This protein binds this small molecule.
Small molecule (SMILES): [H]/N=C(\N)SCc1ccc([N+](=O)[O-])cc1

Sequence of chain 1.B:
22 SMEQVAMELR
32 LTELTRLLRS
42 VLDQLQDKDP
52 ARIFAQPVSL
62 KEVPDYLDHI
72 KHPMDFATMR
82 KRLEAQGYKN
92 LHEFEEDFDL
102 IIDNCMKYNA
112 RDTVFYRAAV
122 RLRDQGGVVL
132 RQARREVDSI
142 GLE

Binding-site contacts:
Ligand atom C4 contacts residue LEU68 of chain 1.B at 4.5 Å (hydrophobic).
Ligand atom C3 contacts residue ASP69 of chain 1.B at 3.5 Å.
Ligand atom N1 contacts residue LYS72 of chain 1.B at 4.0 Å.
Ligand atom C4 contacts residue HIS70 of chain 1.B at 3.5 Å.
Ligand atom C3 contacts residue HIS70 of chain 1.B at 4.1 Å.
Ligand atom O2 contacts residue LYS72 of chain 1.B at 4.2 Å.
Ligand atom C4 contacts residue ASP69 of chain 1.B at 4.0 Å.
Ligand atom S1 contacts residue LEU68 of chain 1.B at 3.9 Å.
Ligand atom C3 contacts residue LEU68 of chain 1.B at 3.3 Å (hydrophobic).
Ligand atom C1 contacts residue LEU68 of chain 1.B at 3.3 Å (hydrophobic).
Ligand atom C6 contacts residue LYS72 of chain 1.B at 4.4 Å.
Ligand atom N2 contacts residue ILE71 of chain 1.B at 4.4 Å.
Ligand atom C8 contacts residue ILE71 of chain 1.B at 3.9 Å (hydrophobic).
Ligand atom N2 contacts residue LYS72 of chain 1.B at 3.3 Å (salt-bridge).
Ligand atom O2 contacts residue HIS70 of chain 1.B at 3.6 Å.
Ligand atom N1 contacts residue HIS70 of chain 1.B at 4.5 Å.
Ligand atom C8 contacts residue LYS72 of chain 1.B at 3.9 Å.
Ligand atom C2 contacts residue LEU68 of chain 1.B at 3.8 Å (hydrophobic).
Ligand atom C3 contacts residue LYS72 of chain 1.B at 4.3 Å.
Ligand atom C5 contacts residue LYS72 of chain 1.B at 3.9 Å.
Ligand atom N1 contacts residue LYS108 of chain 1.B at 4.2 Å.
Ligand atom C4 contacts residue ILE71 of chain 1.B at 4.2 Å (hydrophobic).
Ligand atom C4 contacts residue LYS72 of chain 1.B at 3.9 Å.
Ligand atom N3 contacts residue ILE71 of chain 1.B at 2.8 Å (h-bond).
Ligand atom C3 contacts residue ILE71 of chain 1.B at 4.3 Å (hydrophobic).
Ligand atom C5 contacts residue HIS70 of chain 1.B at 4.5 Å.
Ligand atom O1 contacts residue LYS72 of chain 1.B at 4.3 Å.
Ligand atom C8 contacts residue LEU68 of chain 1.B at 3.7 Å (hydrophobic).
Ligand atom C2 contacts residue ASP69 of chain 1.B at 4.3 Å.
Ligand atom N3 contacts residue LYS72 of chain 1.B at 3.6 Å.
Ligand atom N3 contacts residue LEU68 of chain 1.B at 2.9 Å (h-bond).
Ligand atom O2 contacts residue LYS108 of chain 1.B at 3.0 Å (salt-bridge).